A small-molecule ligand and the protein it binds are described below.
Small molecule (SMILES): OCCOCOCc1cc(CCCCCOc2c(Cl)cc(C3=NCCO3)cc2Cl)on1

Binding-site contacts:
Ligand atom N2 contacts residue MET221 of chain 1.A at 3.5 Å (h-bond).
Ligand atom C5A contacts residue VAL176 of chain 1.A at 3.2 Å (hydrophobic).
Ligand atom C1B contacts residue TYR152 of chain 1.A at 3.8 Å (hydrophobic).
Ligand atom C4B contacts residue PHE186 of chain 1.A at 3.4 Å (hydrophobic).
Ligand atom O1A contacts residue PHE186 of chain 1.A at 2.9 Å.
Ligand atom N2 contacts residue ASN219 of chain 1.A at 3.4 Å (h-bond).
Ligand atom C3B contacts residue PHE186 of chain 1.A at 3.7 Å (hydrophobic).
Ligand atom C5B contacts residue TYR152 of chain 1.A at 3.8 Å (hydrophobic).
Ligand atom C5 contacts residue LEU106 of chain 1.A at 3.5 Å (hydrophobic).
Ligand atom C4 contacts residue LEU106 of chain 1.A at 2.5 Å (hydrophobic).
Ligand atom CL1 contacts residue LEU25 of chain 1.C at 3.5 Å.
Ligand atom O1A contacts residue ALA150 of chain 1.A at 3.8 Å.
Ligand atom C2B contacts residue MET224 of chain 1.A at 3.6 Å (hydrophobic).
Ligand atom CL2 contacts residue ILE104 of chain 1.A at 3.1 Å.
Ligand atom C5A contacts residue ALA150 of chain 1.A at 3.2 Å (hydrophobic).
Ligand atom C1C contacts residue TYR128 of chain 1.A at 3.5 Å (hydrophobic).
Ligand atom C5A contacts residue PHE186 of chain 1.A at 3.5 Å (hydrophobic).
Ligand atom C31 contacts residue LEU106 of chain 1.A at 3.8 Å (hydrophobic).
Ligand atom O1D contacts residue SER107 of chain 1.A at 3.2 Å.
Ligand atom C31 contacts residue ASN219 of chain 1.A at 3.8 Å.
Ligand atom C3C contacts residue ILE104 of chain 1.A at 3.6 Å (hydrophobic).
Ligand atom CL1 contacts residue VAL188 of chain 1.A at 3.5 Å.
Ligand atom O1 contacts residue MET221 of chain 1.A at 3.1 Å (h-bond).
Ligand atom N3A contacts residue ALA24 of chain 1.C at 3.6 Å.
Ligand atom C6B contacts residue VAL188 of chain 1.A at 3.8 Å (hydrophobic).
Ligand atom C4A contacts residue PRO174 of chain 1.A at 3.3 Å (hydrophobic).
Ligand atom C4C contacts residue TYR128 of chain 1.A at 3.5 Å (hydrophobic).
Ligand atom C5C contacts residue VAL188 of chain 1.A at 2.9 Å (hydrophobic).
Ligand atom CL2 contacts residue MET224 of chain 1.A at 2.9 Å.
Ligand atom C1B contacts residue VAL188 of chain 1.A at 3.8 Å (hydrophobic).
Ligand atom C2D contacts residue SER107 of chain 1.A at 3.8 Å.
Ligand atom C3 contacts residue LEU106 of chain 1.A at 3.4 Å (hydrophobic).
Ligand atom O1B contacts residue TYR152 of chain 1.A at 3.8 Å.
Ligand atom N3A contacts residue PRO174 of chain 1.A at 3.6 Å (h-bond).
Ligand atom C6B contacts residue TYR152 of chain 1.A at 3.8 Å (hydrophobic).
Ligand atom C4A contacts residue SER175 of chain 1.A at 3.8 Å.
Ligand atom C3B contacts residue MET224 of chain 1.A at 3.4 Å (hydrophobic).
Ligand atom C4A contacts residue VAL176 of chain 1.A at 3.7 Å (hydrophobic).
Ligand atom C3D contacts residue LEU116 of chain 1.A at 3.6 Å (hydrophobic).
Ligand atom C2A contacts residue PHE186 of chain 1.A at 3.3 Å (hydrophobic).

Sequence of chain 1.C:
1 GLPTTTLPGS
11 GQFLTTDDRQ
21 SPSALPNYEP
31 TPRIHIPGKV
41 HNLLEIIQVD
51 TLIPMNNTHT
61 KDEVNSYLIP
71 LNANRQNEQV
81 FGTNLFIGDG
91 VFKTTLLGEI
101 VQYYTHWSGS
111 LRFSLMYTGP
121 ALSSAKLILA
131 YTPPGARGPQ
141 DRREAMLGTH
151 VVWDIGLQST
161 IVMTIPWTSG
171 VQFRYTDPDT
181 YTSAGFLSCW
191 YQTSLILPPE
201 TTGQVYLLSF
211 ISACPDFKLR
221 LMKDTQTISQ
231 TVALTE

Sequence of chain 2.C:
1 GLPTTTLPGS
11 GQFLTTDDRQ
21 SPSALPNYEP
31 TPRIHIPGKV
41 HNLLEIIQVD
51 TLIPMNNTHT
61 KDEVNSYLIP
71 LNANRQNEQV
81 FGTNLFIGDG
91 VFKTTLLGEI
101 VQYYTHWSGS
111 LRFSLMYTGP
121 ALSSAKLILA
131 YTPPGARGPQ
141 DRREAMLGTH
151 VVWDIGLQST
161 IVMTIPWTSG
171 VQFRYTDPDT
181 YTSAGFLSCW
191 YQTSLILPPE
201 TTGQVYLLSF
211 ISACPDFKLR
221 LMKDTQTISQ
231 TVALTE

Sequence of chain 1.A:
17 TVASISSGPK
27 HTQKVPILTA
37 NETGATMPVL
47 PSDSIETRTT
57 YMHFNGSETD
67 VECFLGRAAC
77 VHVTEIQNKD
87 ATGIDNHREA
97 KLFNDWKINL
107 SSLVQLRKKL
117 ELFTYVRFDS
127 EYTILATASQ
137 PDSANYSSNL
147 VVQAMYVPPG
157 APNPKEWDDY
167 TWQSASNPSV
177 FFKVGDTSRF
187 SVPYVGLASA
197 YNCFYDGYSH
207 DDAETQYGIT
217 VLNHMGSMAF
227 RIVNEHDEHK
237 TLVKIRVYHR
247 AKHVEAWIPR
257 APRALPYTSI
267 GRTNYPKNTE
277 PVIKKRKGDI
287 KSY